Sequence of chain 2.D:
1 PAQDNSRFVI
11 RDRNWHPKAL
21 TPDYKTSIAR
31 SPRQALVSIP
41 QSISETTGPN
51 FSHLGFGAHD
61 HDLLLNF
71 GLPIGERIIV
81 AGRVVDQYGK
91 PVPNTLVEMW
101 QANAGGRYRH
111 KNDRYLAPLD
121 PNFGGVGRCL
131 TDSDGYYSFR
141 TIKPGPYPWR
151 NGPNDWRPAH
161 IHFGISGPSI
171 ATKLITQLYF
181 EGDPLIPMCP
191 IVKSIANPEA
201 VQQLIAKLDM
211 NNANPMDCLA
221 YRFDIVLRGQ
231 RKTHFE

This small molecule binds to this protein.
Small molecule (SMILES): O=C(O)c1ccc(O)[n+]([O-])c1

Sequence of chain 2.C:
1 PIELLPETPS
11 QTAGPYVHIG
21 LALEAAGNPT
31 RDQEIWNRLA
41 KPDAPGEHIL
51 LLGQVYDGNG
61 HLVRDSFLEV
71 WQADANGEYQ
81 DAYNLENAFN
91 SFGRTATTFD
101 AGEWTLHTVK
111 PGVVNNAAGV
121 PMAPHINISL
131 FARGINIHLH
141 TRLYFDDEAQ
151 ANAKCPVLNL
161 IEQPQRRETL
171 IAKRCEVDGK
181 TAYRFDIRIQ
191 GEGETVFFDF

Binding-site contacts:
Ligand atom C7 contacts residue PRO15 of chain 2.C at 3.6 Å (hydrophobic).
Ligand atom C4 contacts residue PRO15 of chain 2.C at 3.7 Å (hydrophobic).
Ligand atom C6 contacts residue ARG157 of chain 2.D at 3.8 Å.
Ligand atom C7 contacts residue ILE191 of chain 2.D at 3.8 Å (hydrophobic).
Ligand atom O2 contacts residue TYR24 of chain 2.D at 4.0 Å.
Ligand atom N1 contacts residue FE1 of chain 2.Q at 3.0 Å.
Ligand atom O1 contacts residue ILE191 of chain 2.D at 3.6 Å.
Ligand atom C6 contacts residue FE1 of chain 2.Q at 2.9 Å.
Ligand atom C3 contacts residue PRO15 of chain 2.C at 3.4 Å (hydrophobic).
Ligand atom C7 contacts residue TRP149 of chain 2.D at 3.9 Å (hydrophobic).
Ligand atom C2 contacts residue CYN1 of chain 2.P at 3.6 Å.
Ligand atom C2 contacts residue PRO15 of chain 2.C at 3.7 Å (hydrophobic).
Ligand atom O4 contacts residue TYR147 of chain 2.D at 3.8 Å.
Ligand atom C2 contacts residue ILE191 of chain 2.D at 3.6 Å (hydrophobic).
Ligand atom N1 contacts residue ARG157 of chain 2.D at 3.5 Å (salt-bridge).
Ligand atom O3 contacts residue HIS160 of chain 2.D at 3.2 Å (h-bond).
Ligand atom O3 contacts residue HIS162 of chain 2.D at 3.0 Å.
Ligand atom O4 contacts residue CYN1 of chain 2.P at 3.1 Å.
Ligand atom O1 contacts residue TYR24 of chain 2.D at 2.4 Å (h-bond).
Ligand atom C3 contacts residue ILE191 of chain 2.D at 3.8 Å (hydrophobic).
Ligand atom C2 contacts residue GLY14 of chain 2.C at 3.9 Å.
Ligand atom O3 contacts residue FE1 of chain 2.Q at 2.4 Å.
Ligand atom C5 contacts residue TYR147 of chain 2.D at 3.7 Å (hydrophobic).
Ligand atom O1 contacts residue ARG133 of chain 2.C at 3.7 Å.
Ligand atom C4 contacts residue TRP149 of chain 2.D at 3.9 Å (hydrophobic).
Ligand atom O3 contacts residue CYN1 of chain 2.P at 2.9 Å.
Ligand atom C5 contacts residue CYN1 of chain 2.P at 3.8 Å.
Ligand atom O2 contacts residue TRP149 of chain 2.D at 3.4 Å.
Ligand atom O4 contacts residue FE1 of chain 2.Q at 2.2 Å.
Ligand atom C7 contacts residue ARG133 of chain 2.C at 4.0 Å.
Ligand atom C7 contacts residue TYR24 of chain 2.D at 3.5 Å (hydrophobic).
Ligand atom O4 contacts residue HIS160 of chain 2.D at 3.3 Å (h-bond).
Ligand atom O1 contacts residue THR12 of chain 2.C at 3.9 Å.
Ligand atom C6 contacts residue CYN1 of chain 2.P at 3.0 Å.
Ligand atom N1 contacts residue CYN1 of chain 2.P at 2.9 Å.
Ligand atom O3 contacts residue ARG157 of chain 2.D at 2.9 Å (salt-bridge).
Ligand atom O4 contacts residue TYR108 of chain 2.D at 3.2 Å (h-bond).
Ligand atom O3 contacts residue GLN177 of chain 2.D at 3.7 Å.
Ligand atom O2 contacts residue ARG133 of chain 2.C at 3.6 Å.
Ligand atom O4 contacts residue ARG157 of chain 2.D at 3.8 Å.